Sequence of chain 53.C:
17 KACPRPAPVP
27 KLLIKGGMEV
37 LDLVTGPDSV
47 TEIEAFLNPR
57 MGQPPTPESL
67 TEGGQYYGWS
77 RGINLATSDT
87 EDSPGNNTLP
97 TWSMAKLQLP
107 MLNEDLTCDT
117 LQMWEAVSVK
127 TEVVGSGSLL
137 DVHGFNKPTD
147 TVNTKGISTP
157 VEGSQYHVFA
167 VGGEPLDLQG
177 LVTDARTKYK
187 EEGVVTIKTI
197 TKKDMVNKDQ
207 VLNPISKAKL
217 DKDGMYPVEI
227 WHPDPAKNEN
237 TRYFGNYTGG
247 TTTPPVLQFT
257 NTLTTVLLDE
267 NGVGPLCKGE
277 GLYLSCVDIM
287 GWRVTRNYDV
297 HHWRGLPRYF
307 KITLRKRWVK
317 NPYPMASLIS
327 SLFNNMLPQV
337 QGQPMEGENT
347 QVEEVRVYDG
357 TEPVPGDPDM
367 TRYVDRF

A small-molecule ligand and the protein it binds are described below.
Small molecule (SMILES): CC(=O)N[C@@H]1[C@@H](O[C@@H]2O[C@H](CO)[C@H](O)[C@H](O[C@]3(C(=O)O)C[C@H](O)[C@@H](NC(C)=O)[C@H]([C@H](O)[C@H](O)CO)O3)[C@H]2O)[C@H](O)[C@@H](CO[C@]2(C(=O)O)C[C@H](O)[C@@H](NC(C)=O)[C@H]([C@H](O)[C@H](O)CO)O2)O[C@H]1O

Sequence of chain 53.D:
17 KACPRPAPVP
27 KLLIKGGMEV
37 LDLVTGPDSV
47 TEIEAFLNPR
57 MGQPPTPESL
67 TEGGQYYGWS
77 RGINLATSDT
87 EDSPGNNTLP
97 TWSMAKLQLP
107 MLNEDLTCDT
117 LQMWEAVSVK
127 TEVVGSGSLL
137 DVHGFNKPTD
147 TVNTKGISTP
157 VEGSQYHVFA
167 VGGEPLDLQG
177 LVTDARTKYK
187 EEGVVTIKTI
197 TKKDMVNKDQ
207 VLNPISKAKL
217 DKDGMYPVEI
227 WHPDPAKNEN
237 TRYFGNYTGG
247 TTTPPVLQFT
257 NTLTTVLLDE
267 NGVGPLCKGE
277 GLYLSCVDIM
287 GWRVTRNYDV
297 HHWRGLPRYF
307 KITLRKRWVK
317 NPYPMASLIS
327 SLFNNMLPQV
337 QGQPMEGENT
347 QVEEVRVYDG

Binding-site contacts:
Ligand atom C2 contacts residue GLY78 of chain 53.C at 4.0 Å.
Ligand atom O10 contacts residue ASN293 of chain 53.C at 4.5 Å.
Ligand atom C6 contacts residue TYR72 of chain 53.C at 3.7 Å (hydrophobic).
Ligand atom C8 contacts residue ARG77 of chain 53.C at 4.4 Å.
Ligand atom C5 contacts residue TYR72 of chain 53.C at 3.5 Å (hydrophobic).
Ligand atom C10 contacts residue TYR72 of chain 53.C at 4.0 Å (hydrophobic).
Ligand atom O6 contacts residue ASN93 of chain 53.C at 4.3 Å.
Ligand atom C1 contacts residue ARG77 of chain 53.C at 3.4 Å.
Ligand atom C3 contacts residue GLY78 of chain 53.C at 3.8 Å.
Ligand atom C3 contacts residue HIS298 of chain 53.C at 4.0 Å.
Ligand atom C7 contacts residue TYR72 of chain 53.C at 4.3 Å (hydrophobic).
Ligand atom C3 contacts residue GLY78 of chain 53.C at 4.1 Å.
Ligand atom O4 contacts residue TYR72 of chain 53.C at 4.0 Å.
Ligand atom O4 contacts residue ILE79 of chain 53.C at 3.9 Å.
Ligand atom C1 contacts residue GLY78 of chain 53.C at 4.0 Å.
Ligand atom O3 contacts residue GLY78 of chain 53.C at 3.5 Å.
Ligand atom O8 contacts residue TYR72 of chain 53.C at 4.0 Å.
Ligand atom C4 contacts residue GLY78 of chain 53.C at 3.5 Å.
Ligand atom N5 contacts residue TYR72 of chain 53.C at 2.9 Å (h-bond).
Ligand atom O4 contacts residue HIS298 of chain 53.C at 3.1 Å (h-bond).
Ligand atom C4 contacts residue HIS298 of chain 53.C at 3.9 Å.
Ligand atom O4 contacts residue GLY78 of chain 53.C at 3.4 Å.
Ligand atom O8 contacts residue ARG77 of chain 53.C at 3.5 Å (salt-bridge).
Ligand atom C1 contacts residue TYR72 of chain 53.C at 4.3 Å (hydrophobic).
Ligand atom O1A contacts residue ARG77 of chain 53.C at 2.9 Å (salt-bridge).
Ligand atom O1B contacts residue TYR72 of chain 53.C at 4.2 Å.
Ligand atom C3 contacts residue ARG77 of chain 53.C at 4.3 Å.
Ligand atom C4 contacts residue TYR72 of chain 53.C at 3.5 Å (hydrophobic).
Ligand atom C11 contacts residue TYR72 of chain 53.C at 4.2 Å (hydrophobic).
Ligand atom O1A contacts residue GLY78 of chain 53.C at 3.1 Å (h-bond).
Ligand atom O1A contacts residue TYR72 of chain 53.C at 4.0 Å.
Ligand atom O4 contacts residue ASN80 of chain 53.C at 4.4 Å.
Ligand atom C11 contacts residue ASP85 of chain 53.D at 4.0 Å.
Ligand atom C6 contacts residue ASN93 of chain 53.C at 3.9 Å.
Ligand atom O1B contacts residue SER89 of chain 53.C at 4.4 Å.
Ligand atom O1B contacts residue ARG77 of chain 53.C at 3.1 Å (salt-bridge).
Ligand atom O4 contacts residue THR291 of chain 53.C at 3.9 Å.